Sequence of chain 1.A:
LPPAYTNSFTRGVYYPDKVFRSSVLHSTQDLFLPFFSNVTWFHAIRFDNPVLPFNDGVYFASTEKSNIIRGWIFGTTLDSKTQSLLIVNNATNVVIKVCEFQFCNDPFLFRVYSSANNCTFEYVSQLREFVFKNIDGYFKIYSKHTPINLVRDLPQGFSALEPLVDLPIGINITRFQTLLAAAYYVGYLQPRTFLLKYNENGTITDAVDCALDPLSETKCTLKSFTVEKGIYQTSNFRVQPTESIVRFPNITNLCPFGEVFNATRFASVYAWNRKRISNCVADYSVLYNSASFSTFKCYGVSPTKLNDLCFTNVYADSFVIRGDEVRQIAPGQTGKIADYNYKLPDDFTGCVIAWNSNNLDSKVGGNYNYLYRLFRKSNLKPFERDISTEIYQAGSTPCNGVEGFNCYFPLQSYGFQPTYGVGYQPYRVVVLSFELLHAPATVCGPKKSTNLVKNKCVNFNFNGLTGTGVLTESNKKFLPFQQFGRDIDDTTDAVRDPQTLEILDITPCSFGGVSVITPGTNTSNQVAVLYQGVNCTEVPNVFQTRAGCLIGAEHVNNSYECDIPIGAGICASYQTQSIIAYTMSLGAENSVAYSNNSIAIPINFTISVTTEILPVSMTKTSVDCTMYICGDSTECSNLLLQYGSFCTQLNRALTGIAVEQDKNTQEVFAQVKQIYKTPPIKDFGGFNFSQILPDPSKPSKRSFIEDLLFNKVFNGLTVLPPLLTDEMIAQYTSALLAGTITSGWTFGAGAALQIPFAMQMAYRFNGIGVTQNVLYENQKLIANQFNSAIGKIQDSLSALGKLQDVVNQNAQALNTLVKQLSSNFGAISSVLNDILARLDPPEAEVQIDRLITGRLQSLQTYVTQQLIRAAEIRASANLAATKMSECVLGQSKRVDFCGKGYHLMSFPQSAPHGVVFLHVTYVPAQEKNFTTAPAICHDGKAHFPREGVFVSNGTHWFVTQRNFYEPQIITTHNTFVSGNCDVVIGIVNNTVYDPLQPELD

This small molecule binds to this protein.
Small molecule (SMILES): CC(=O)N[C@@H]1[C@@H](O)[C@H](O)[C@@H](CO)O[C@H]1O

Binding-site contacts:
Ligand atom C7 contacts residue ASN308 of chain 1.A at 4.4 Å.
Ligand atom C8 contacts residue ASN308 of chain 1.A at 4.2 Å.
Ligand atom O5 contacts residue ASN310 of chain 1.A at 2.4 Å (h-bond).
Ligand atom C3 contacts residue ASN310 of chain 1.A at 3.8 Å.
Ligand atom O7 contacts residue ASN308 of chain 1.A at 4.3 Å.
Ligand atom C7 contacts residue ASN310 of chain 1.A at 3.7 Å.
Ligand atom N2 contacts residue ASN310 of chain 1.A at 2.9 Å (h-bond).
Ligand atom C1 contacts residue ASN310 of chain 1.A at 1.4 Å.
Ligand atom C4 contacts residue ASN310 of chain 1.A at 4.2 Å.
Ligand atom C5 contacts residue ASN310 of chain 1.A at 3.7 Å.
Ligand atom O7 contacts residue ASN310 of chain 1.A at 4.0 Å.
Ligand atom C2 contacts residue ASN310 of chain 1.A at 2.5 Å.